Sequence of chain 1.M:
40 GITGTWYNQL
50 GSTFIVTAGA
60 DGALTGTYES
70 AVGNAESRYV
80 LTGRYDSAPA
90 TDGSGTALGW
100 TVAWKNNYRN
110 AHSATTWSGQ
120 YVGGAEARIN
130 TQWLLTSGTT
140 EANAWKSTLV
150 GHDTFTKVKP

A protein and the small-molecule ligand that binds it are described below.
Small molecule (SMILES): NC(=O)CC[C@@H]1NC(=O)[C@H](CC2=CN=C3CC=CC=C23)NC(=O)[C@H]2CCCN2C(=O)[C@H](CCC(N)=O)NC(=O)[C@H](CC(N)=O)NC1=O

Sequence of chain 1.D:
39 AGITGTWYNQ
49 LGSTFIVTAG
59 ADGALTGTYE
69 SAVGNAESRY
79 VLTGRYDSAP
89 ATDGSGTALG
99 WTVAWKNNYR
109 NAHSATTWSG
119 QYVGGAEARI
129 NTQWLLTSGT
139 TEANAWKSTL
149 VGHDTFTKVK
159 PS

Binding-site contacts:
Ligand atom O contacts residue SER69 of chain 1.M at 2.7 Å (h-bond).
Ligand atom CZ3 contacts residue ASN109 of chain 1.M at 3.7 Å.
Ligand atom OE1 contacts residue SER112 of chain 1.M at 2.9 Å (h-bond).
Ligand atom CA contacts residue TRP103 of chain 1.M at 3.5 Å (hydrophobic).
Ligand atom ND2 contacts residue THR114 of chain 1.M at 3.9 Å.
Ligand atom O contacts residue SER69 of chain 1.M at 3.5 Å.
Ligand atom CD1 contacts residue ARG108 of chain 1.M at 3.7 Å.
Ligand atom NE2 contacts residue SER69 of chain 1.M at 3.8 Å.
Ligand atom N contacts residue TRP103 of chain 1.M at 3.5 Å.
Ligand atom O contacts residue ALA110 of chain 1.M at 3.5 Å.
Ligand atom CB contacts residue TRP144 of chain 1.D at 3.8 Å (hydrophobic).
Ligand atom CZ2 contacts residue ARG108 of chain 1.M at 3.7 Å.
Ligand atom OD1 contacts residue TRP103 of chain 1.M at 3.5 Å.
Ligand atom O contacts residue TRP103 of chain 1.M at 3.4 Å.
Ligand atom O contacts residue TYR78 of chain 1.M at 3.7 Å.
Ligand atom OD1 contacts residue LEU134 of chain 1.M at 3.6 Å.
Ligand atom CG contacts residue SER69 of chain 1.M at 3.9 Å.
Ligand atom O contacts residue SER51 of chain 1.M at 3.2 Å (h-bond).
Ligand atom CE2 contacts residue ARG108 of chain 1.M at 3.6 Å.
Ligand atom NE2 contacts residue TRP144 of chain 1.D at 3.9 Å.
Ligand atom C contacts residue SER69 of chain 1.M at 3.8 Å.
Ligand atom O contacts residue SER69 of chain 1.M at 3.1 Å.
Ligand atom CG contacts residue ALA110 of chain 1.M at 3.7 Å (hydrophobic).
Ligand atom O contacts residue TRP103 of chain 1.M at 3.5 Å.
Ligand atom CB contacts residue TRP144 of chain 1.D at 3.5 Å (hydrophobic).
Ligand atom CE3 contacts residue ASN109 of chain 1.M at 3.9 Å.
Ligand atom OE1 contacts residue LEU134 of chain 1.M at 3.8 Å.
Ligand atom OD1 contacts residue THR114 of chain 1.M at 2.7 Å (h-bond).
Ligand atom CG contacts residue SER112 of chain 1.M at 3.6 Å.
Ligand atom NE2 contacts residue LEU49 of chain 1.M at 3.6 Å.
Ligand atom CG contacts residue ALA70 of chain 1.M at 3.6 Å (hydrophobic).
Ligand atom ND2 contacts residue TRP132 of chain 1.M at 3.2 Å.
Ligand atom CD contacts residue SER112 of chain 1.M at 3.7 Å.
Ligand atom CG contacts residue TRP144 of chain 1.D at 3.5 Å (hydrophobic).
Ligand atom NE2 contacts residue SER51 of chain 1.M at 3.5 Å (h-bond).
Ligand atom C contacts residue TRP103 of chain 1.M at 3.6 Å (hydrophobic).
Ligand atom CA contacts residue TRP103 of chain 1.M at 3.8 Å (hydrophobic).
Ligand atom CE3 contacts residue ARG108 of chain 1.M at 3.9 Å.
Ligand atom NE1 contacts residue ARG108 of chain 1.M at 3.7 Å.
Ligand atom CG contacts residue THR114 of chain 1.M at 3.8 Å.